Binding-site contacts:
Ligand atom OAJ contacts residue HIS281 of chain 1.C at 3.4 Å.
Ligand atom OAF contacts residue ASP199 of chain 1.C at 3.2 Å (salt-bridge).
Ligand atom CAU contacts residue TYR170 of chain 1.C at 3.7 Å (hydrophobic).
Ligand atom OAI contacts residue HIS281 of chain 1.C at 3.2 Å.
Ligand atom OAL contacts residue ALA151 of chain 1.C at 3.5 Å.
Ligand atom CAR contacts residue THR196 of chain 1.C at 3.5 Å.
Ligand atom OAA contacts residue TYR170 of chain 1.C at 2.9 Å (h-bond).
Ligand atom OAX contacts residue ARG280 of chain 1.C at 3.5 Å (salt-bridge).
Ligand atom CBI contacts residue ASP199 of chain 1.C at 3.4 Å.
Ligand atom OAO contacts residue ARG280 of chain 1.C at 2.8 Å (salt-bridge).
Ligand atom OAB contacts residue SER173 of chain 1.C at 3.7 Å.
Ligand atom CAW contacts residue TYR170 of chain 1.C at 3.4 Å (hydrophobic).
Ligand atom OBB contacts residue PRO149 of chain 1.C at 3.5 Å.
Ligand atom OAO contacts residue THR320 of chain 1.C at 2.5 Å (h-bond).
Ligand atom OAJ contacts residue TYR170 of chain 1.C at 3.1 Å (h-bond).
Ligand atom CBD contacts residue ASP199 of chain 1.C at 3.5 Å.
Ligand atom CAS contacts residue ARG280 of chain 1.C at 3.7 Å.
Ligand atom CBH contacts residue HIS281 of chain 1.C at 3.8 Å.
Ligand atom CAR contacts residue GLN200 of chain 1.C at 3.7 Å.
Ligand atom CAT contacts residue ASP199 of chain 1.C at 3.2 Å.
Ligand atom PBM contacts residue ARG277 of chain 1.C at 3.6 Å.
Ligand atom CAW contacts residue PRO149 of chain 1.C at 3.4 Å (hydrophobic).
Ligand atom OAQ contacts residue ALA151 of chain 1.C at 3.0 Å (h-bond).
Ligand atom OAD contacts residue THR196 of chain 1.C at 3.4 Å (h-bond).
Ligand atom OAQ contacts residue PRO149 of chain 1.C at 3.6 Å.
Ligand atom OAK contacts residue ASP199 of chain 1.C at 2.9 Å (salt-bridge).
Ligand atom OAK contacts residue GLN200 of chain 1.C at 3.2 Å (h-bond).
Ligand atom OAQ contacts residue LYS150 of chain 1.C at 2.9 Å (salt-bridge).
Ligand atom OAO contacts residue THR276 of chain 1.C at 3.4 Å.
Ligand atom PBL contacts residue THR320 of chain 1.C at 3.6 Å.
Ligand atom CAV contacts residue ARG277 of chain 1.C at 3.6 Å.
Ligand atom OAP contacts residue TYR170 of chain 1.C at 3.3 Å (h-bond).
Ligand atom CAV contacts residue TYR170 of chain 1.C at 3.5 Å (hydrophobic).
Ligand atom CBH contacts residue TYR170 of chain 1.C at 3.7 Å (hydrophobic).
Ligand atom OAP contacts residue LEU172 of chain 1.C at 2.8 Å (h-bond).
Ligand atom OAP contacts residue ARG277 of chain 1.C at 2.5 Å (salt-bridge).
Ligand atom OAP contacts residue ALA171 of chain 1.C at 3.4 Å.
Ligand atom OAM contacts residue SER147 of chain 1.C at 3.5 Å.
Ligand atom OAY contacts residue ARG277 of chain 1.C at 3.6 Å (salt-bridge).
Ligand atom OAA contacts residue LYS273 of chain 1.C at 3.0 Å (salt-bridge).

Sequence of chain 1.C:
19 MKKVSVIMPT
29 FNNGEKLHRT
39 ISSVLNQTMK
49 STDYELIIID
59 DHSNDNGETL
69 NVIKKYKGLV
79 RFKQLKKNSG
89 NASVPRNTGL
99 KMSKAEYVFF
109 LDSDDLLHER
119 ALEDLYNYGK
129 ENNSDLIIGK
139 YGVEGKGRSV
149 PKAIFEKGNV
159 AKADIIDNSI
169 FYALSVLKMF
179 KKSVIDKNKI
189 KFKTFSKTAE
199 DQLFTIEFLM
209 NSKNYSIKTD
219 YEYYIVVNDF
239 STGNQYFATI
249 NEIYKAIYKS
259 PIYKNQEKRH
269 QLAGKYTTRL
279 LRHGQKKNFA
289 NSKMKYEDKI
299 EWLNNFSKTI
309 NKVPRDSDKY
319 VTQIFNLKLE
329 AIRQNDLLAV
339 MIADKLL

The protein below binds the small molecule below.
Small molecule (SMILES): O=P(O)(O)OC[C@H](O)[C@H](O)[C@H](O)COP(=O)(O)OC[C@H](O)[C@H](O)[C@H](O)COP(=O)(O)OC[C@@H](O)[C@@H](O)[C@@H](O)CO